Binding-site contacts:
Ligand atom OP2 contacts residue GLN137 of chain 26.A at 3.8 Å.
Ligand atom O4' contacts residue TRP60 of chain 26.A at 4.2 Å.
Ligand atom C4' contacts residue GLN137 of chain 26.A at 4.1 Å.
Ligand atom OP1 contacts residue ASN139 of chain 26.A at 3.1 Å (h-bond).
Ligand atom C6 contacts residue TRP60 of chain 26.A at 3.4 Å (hydrophobic).
Ligand atom OP2 contacts residue ARG534 of chain 26.A at 3.6 Å.
Ligand atom OP1 contacts residue PRO276 of chain 26.A at 3.1 Å.
Ligand atom N6 contacts residue ASP58 of chain 26.A at 4.3 Å.
Ligand atom O5' contacts residue TRP60 of chain 26.A at 3.8 Å.
Ligand atom C3' contacts residue PRO276 of chain 26.A at 3.2 Å (hydrophobic).
Ligand atom OP1 contacts residue GLN137 of chain 26.A at 4.4 Å.
Ligand atom C3' contacts residue GLN137 of chain 26.A at 2.6 Å.
Ligand atom OP2 contacts residue TRP60 of chain 26.A at 4.4 Å.
Ligand atom O5' contacts residue GLN137 of chain 26.A at 4.3 Å.
Ligand atom N1 contacts residue TRP60 of chain 26.A at 3.5 Å.
Ligand atom C2 contacts residue TRP60 of chain 26.A at 3.4 Å (hydrophobic).
Ligand atom OP2 contacts residue PRO276 of chain 26.A at 3.9 Å.
Ligand atom C8 contacts residue TRP60 of chain 26.A at 4.4 Å (hydrophobic).
Ligand atom N3 contacts residue TRP60 of chain 26.A at 3.0 Å.
Ligand atom C4' contacts residue PRO276 of chain 26.A at 3.7 Å (hydrophobic).
Ligand atom N6 contacts residue GLY57 of chain 26.A at 3.7 Å.
Ligand atom P contacts residue PRO276 of chain 26.A at 3.8 Å.
Ligand atom OP2 contacts residue ASN139 of chain 26.A at 3.3 Å (h-bond).
Ligand atom N6 contacts residue TRP60 of chain 26.A at 3.0 Å.
Ligand atom P contacts residue GLN137 of chain 26.A at 3.5 Å.
Ligand atom N7 contacts residue TRP60 of chain 26.A at 3.9 Å.
Ligand atom O3' contacts residue TRP60 of chain 26.A at 4.4 Å.
Ligand atom C2' contacts residue GLN137 of chain 26.A at 2.9 Å.
Ligand atom C4 contacts residue TRP60 of chain 26.A at 3.5 Å (hydrophobic).
Ligand atom O5' contacts residue PRO276 of chain 26.A at 2.8 Å.
Ligand atom O3' contacts residue GLN137 of chain 26.A at 2.1 Å (h-bond).
Ligand atom C2' contacts residue TRP60 of chain 26.A at 4.1 Å (hydrophobic).
Ligand atom C1' contacts residue GLN137 of chain 26.A at 4.0 Å.
Ligand atom C5' contacts residue PRO276 of chain 26.A at 3.7 Å (hydrophobic).
Ligand atom P contacts residue ASN139 of chain 26.A at 3.7 Å.
Ligand atom O3' contacts residue PRO276 of chain 26.A at 3.4 Å.
Ligand atom N9 contacts residue TRP60 of chain 26.A at 3.8 Å.
Ligand atom C5 contacts residue TRP60 of chain 26.A at 3.8 Å (hydrophobic).
Ligand atom C1' contacts residue TRP60 of chain 26.A at 3.5 Å (hydrophobic).
Ligand atom OP1 contacts residue ASN275 of chain 26.A at 4.5 Å.

This protein binds this small molecule.
Small molecule (SMILES): Nc1ccn([C@H]2C[C@H](O[P](=O)(O)OC[C@H]3O[C@@H](n4cnc5c(N)ncnc54)C[C@@H]3O[P](=O)(O)OC[C@H]3O[C@@H](n4cnc5c(N)ncnc54)C[C@@H]3O[P](=O)(O)OC[C@H]3O[C@@H](n4cnc5c(N)ncnc54)C[C@@H]3O)[C@@H](COP(=O)=O)O2)c(=O)n1

Sequence of chain 26.A:
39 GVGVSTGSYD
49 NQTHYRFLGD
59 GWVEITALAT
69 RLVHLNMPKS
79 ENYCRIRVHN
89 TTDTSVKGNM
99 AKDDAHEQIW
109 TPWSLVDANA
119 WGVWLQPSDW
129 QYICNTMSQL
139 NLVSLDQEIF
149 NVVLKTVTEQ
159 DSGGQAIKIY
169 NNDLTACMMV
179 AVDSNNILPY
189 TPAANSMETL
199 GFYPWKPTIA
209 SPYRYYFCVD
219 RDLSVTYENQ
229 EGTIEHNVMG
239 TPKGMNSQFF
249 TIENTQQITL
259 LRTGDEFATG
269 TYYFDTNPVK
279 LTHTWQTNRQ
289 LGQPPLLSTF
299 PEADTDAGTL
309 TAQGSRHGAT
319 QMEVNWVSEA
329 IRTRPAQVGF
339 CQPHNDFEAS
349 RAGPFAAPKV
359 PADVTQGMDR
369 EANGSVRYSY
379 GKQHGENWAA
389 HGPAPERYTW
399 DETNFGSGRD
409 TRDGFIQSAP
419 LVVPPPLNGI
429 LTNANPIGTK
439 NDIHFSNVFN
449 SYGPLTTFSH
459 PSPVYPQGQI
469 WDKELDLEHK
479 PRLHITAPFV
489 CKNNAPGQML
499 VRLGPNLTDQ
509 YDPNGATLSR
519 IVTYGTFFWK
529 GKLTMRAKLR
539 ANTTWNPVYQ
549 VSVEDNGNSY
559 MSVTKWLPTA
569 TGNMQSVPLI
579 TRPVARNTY